This protein binds this small molecule.
Small molecule (SMILES): NCCOP(=O)(O)O

Binding-site contacts:
Ligand atom CB contacts residue PHE23 of chain 1.B at 4.4 Å (hydrophobic).
Ligand atom P contacts residue TYR167 of chain 1.B at 3.6 Å.
Ligand atom O1 contacts residue GLN10 of chain 1.B at 4.4 Å.
Ligand atom CB contacts residue TYR19 of chain 1.B at 4.2 Å (hydrophobic).
Ligand atom CB contacts residue ILE28 of chain 1.B at 3.5 Å (hydrophobic).
Ligand atom O3 contacts residue TYR152 of chain 1.B at 3.9 Å.
Ligand atom CB contacts residue TYR11 of chain 1.B at 3.8 Å (hydrophobic).
Ligand atom CA contacts residue TYR19 of chain 1.B at 3.9 Å (hydrophobic).
Ligand atom O3 contacts residue TYR167 of chain 1.B at 2.4 Å (h-bond).
Ligand atom O1 contacts residue TYR19 of chain 1.B at 2.5 Å (h-bond).
Ligand atom O3 contacts residue TYR19 of chain 1.B at 4.3 Å.
Ligand atom CA contacts residue TYR173 of chain 1.B at 4.1 Å (hydrophobic).
Ligand atom O4 contacts residue TYR152 of chain 1.B at 4.3 Å.
Ligand atom N contacts residue TYR11 of chain 1.B at 3.9 Å.
Ligand atom P contacts residue GLN10 of chain 1.B at 4.1 Å.
Ligand atom O4 contacts residue TYR173 of chain 1.B at 3.0 Å (h-bond).
Ligand atom CB contacts residue TYR173 of chain 1.B at 4.5 Å (hydrophobic).
Ligand atom P contacts residue TYR152 of chain 1.B at 4.0 Å.
Ligand atom O2 contacts residue TYR167 of chain 1.B at 3.7 Å.
Ligand atom O2 contacts residue LYS239 of chain 1.B at 3.0 Å (salt-bridge).
Ligand atom P contacts residue TYR173 of chain 1.B at 3.5 Å.
Ligand atom O2 contacts residue TYR152 of chain 1.B at 2.6 Å (h-bond).
Ligand atom N contacts residue ALA120 of chain 1.B at 4.0 Å.
Ligand atom P contacts residue ARG171 of chain 1.B at 4.0 Å.
Ligand atom O4 contacts residue TYR19 of chain 1.B at 3.3 Å (h-bond).
Ligand atom O1 contacts residue LYS239 of chain 1.B at 4.0 Å.
Ligand atom CA contacts residue PHE23 of chain 1.B at 4.3 Å (hydrophobic).
Ligand atom P contacts residue TYR19 of chain 1.B at 3.5 Å.
Ligand atom N contacts residue SER29 of chain 1.B at 4.5 Å.
Ligand atom CA contacts residue ILE28 of chain 1.B at 4.5 Å (hydrophobic).
Ligand atom CA contacts residue TYR152 of chain 1.B at 4.0 Å (hydrophobic).
Ligand atom CA contacts residue GLN10 of chain 1.B at 4.0 Å.
Ligand atom O3 contacts residue TYR173 of chain 1.B at 2.9 Å (h-bond).
Ligand atom O1 contacts residue ARG171 of chain 1.B at 3.3 Å (salt-bridge).
Ligand atom N contacts residue ILE28 of chain 1.B at 2.8 Å (h-bond).
Ligand atom O3 contacts residue GLN10 of chain 1.B at 4.1 Å.
Ligand atom P contacts residue LYS239 of chain 1.B at 4.1 Å.
Ligand atom O4 contacts residue GLN10 of chain 1.B at 3.1 Å (h-bond).
Ligand atom CB contacts residue GLN10 of chain 1.B at 3.9 Å.
Ligand atom O3 contacts residue ARG171 of chain 1.B at 3.1 Å (salt-bridge).

Sequence of chain 1.B:
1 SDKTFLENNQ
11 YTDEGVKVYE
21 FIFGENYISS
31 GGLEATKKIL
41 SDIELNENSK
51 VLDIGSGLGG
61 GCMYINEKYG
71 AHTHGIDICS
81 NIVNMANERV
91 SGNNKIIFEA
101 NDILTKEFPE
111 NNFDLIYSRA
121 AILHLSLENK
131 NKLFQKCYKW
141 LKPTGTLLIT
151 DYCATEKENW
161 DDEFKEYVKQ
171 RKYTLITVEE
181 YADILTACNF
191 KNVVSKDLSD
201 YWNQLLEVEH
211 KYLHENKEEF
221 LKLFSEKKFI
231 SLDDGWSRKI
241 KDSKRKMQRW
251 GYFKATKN